The protein below binds the small molecule below.
Small molecule (SMILES): CC(=O)N[C@@H]1[C@@H](O)[C@H](O)[C@@H](CO)O[C@H]1O

Sequence of chain 1.A:
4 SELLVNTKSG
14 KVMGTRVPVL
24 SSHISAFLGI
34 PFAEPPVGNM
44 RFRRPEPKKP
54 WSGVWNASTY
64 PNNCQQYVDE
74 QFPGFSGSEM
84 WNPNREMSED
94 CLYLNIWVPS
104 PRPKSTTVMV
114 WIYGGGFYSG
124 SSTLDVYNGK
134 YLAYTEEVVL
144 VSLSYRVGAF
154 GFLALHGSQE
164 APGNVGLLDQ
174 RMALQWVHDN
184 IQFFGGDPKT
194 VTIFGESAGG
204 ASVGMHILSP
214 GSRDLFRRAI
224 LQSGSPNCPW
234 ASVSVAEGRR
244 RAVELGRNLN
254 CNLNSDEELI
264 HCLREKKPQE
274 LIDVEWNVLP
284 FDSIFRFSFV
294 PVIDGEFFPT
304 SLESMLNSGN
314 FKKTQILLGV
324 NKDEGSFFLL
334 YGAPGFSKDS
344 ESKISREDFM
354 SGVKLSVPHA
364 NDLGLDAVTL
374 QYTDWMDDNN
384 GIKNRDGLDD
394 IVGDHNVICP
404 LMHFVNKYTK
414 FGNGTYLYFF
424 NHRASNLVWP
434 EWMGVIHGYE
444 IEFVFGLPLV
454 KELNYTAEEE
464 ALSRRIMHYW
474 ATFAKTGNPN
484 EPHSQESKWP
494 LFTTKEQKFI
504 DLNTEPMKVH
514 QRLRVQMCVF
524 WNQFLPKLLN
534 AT

Binding-site contacts:
Ligand atom O5 contacts residue ASN59 of chain 1.A at 2.5 Å (h-bond).
Ligand atom C4 contacts residue ASN59 of chain 1.A at 4.3 Å.
Ligand atom O7 contacts residue ASN59 of chain 1.A at 3.0 Å (h-bond).
Ligand atom C5 contacts residue ASN59 of chain 1.A at 3.8 Å.
Ligand atom N2 contacts residue ASN59 of chain 1.A at 2.9 Å (h-bond).
Ligand atom C1 contacts residue SER61 of chain 1.A at 3.4 Å.
Ligand atom C5 contacts residue SER61 of chain 1.A at 4.0 Å.
Ligand atom C1 contacts residue ASN59 of chain 1.A at 1.5 Å.
Ligand atom C7 contacts residue ASN59 of chain 1.A at 3.2 Å.
Ligand atom O5 contacts residue SER61 of chain 1.A at 3.6 Å.
Ligand atom C6 contacts residue THR62 of chain 1.A at 4.3 Å.
Ligand atom C2 contacts residue ASN59 of chain 1.A at 2.5 Å.
Ligand atom C3 contacts residue ASN59 of chain 1.A at 3.9 Å.